The small molecule below binds the protein below.
Small molecule (SMILES): C[C@@H]1N[C@H](CNC(=O)c2cc3ccccc3o2)[C@@H](O)[C@H](O)[C@@H]1O

Sequence of chain 1.A:
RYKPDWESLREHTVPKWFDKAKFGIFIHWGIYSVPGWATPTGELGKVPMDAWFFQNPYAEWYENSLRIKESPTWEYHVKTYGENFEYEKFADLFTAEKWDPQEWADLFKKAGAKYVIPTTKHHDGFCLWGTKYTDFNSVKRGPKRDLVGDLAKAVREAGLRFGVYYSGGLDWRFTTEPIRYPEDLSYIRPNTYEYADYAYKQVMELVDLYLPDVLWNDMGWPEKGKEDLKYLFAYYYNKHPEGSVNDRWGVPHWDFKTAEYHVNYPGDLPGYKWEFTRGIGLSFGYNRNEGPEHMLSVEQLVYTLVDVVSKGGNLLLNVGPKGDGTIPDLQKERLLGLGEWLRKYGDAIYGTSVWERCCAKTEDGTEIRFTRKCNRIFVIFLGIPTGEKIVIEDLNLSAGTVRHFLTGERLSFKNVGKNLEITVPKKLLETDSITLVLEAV

Binding-site contacts:
Ligand atom NAM contacts residue ARG254 of chain 1.A at 3.5 Å (salt-bridge).
Ligand atom OAE contacts residue HIS128 of chain 1.A at 2.9 Å.
Ligand atom CAR contacts residue ARG254 of chain 1.A at 3.3 Å.
Ligand atom CAF contacts residue THR264 of chain 1.A at 3.5 Å.
Ligand atom CAQ contacts residue ARG254 of chain 1.A at 3.3 Å.
Ligand atom CAH contacts residue ARG254 of chain 1.A at 3.5 Å.
Ligand atom OAC contacts residue HIS34 of chain 1.A at 2.7 Å (h-bond).
Ligand atom OAC contacts residue ASP224 of chain 1.A at 3.2 Å (salt-bridge).
Ligand atom CAF contacts residue VAL269 of chain 1.A at 3.6 Å (hydrophobic).
Ligand atom CAP contacts residue ARG254 of chain 1.A at 3.2 Å.
Ligand atom OAE contacts residue TRP67 of chain 1.A at 3.2 Å (h-bond).
Ligand atom OAC contacts residue TYR171 of chain 1.A at 3.3 Å (h-bond).
Ligand atom CAV contacts residue ASP224 of chain 1.A at 3.3 Å.
Ligand atom CAW contacts residue GLU66 of chain 1.A at 3.3 Å.
Ligand atom NAL contacts residue ARG254 of chain 1.A at 3.2 Å (salt-bridge).
Ligand atom NAM contacts residue GLU266 of chain 1.A at 3.0 Å (salt-bridge).
Ligand atom CAT contacts residue GLU266 of chain 1.A at 3.3 Å.
Ligand atom OAN contacts residue ARG254 of chain 1.A at 3.4 Å.
Ligand atom CAJ contacts residue ARG254 of chain 1.A at 3.6 Å.
Ligand atom CAU contacts residue HIS34 of chain 1.A at 3.3 Å.
Ligand atom OAE contacts residue GLU66 of chain 1.A at 2.7 Å (salt-bridge).
Ligand atom CAO contacts residue ARG254 of chain 1.A at 3.2 Å.
Ligand atom CAG contacts residue ASN270 of chain 1.A at 2.9 Å.
Ligand atom CAF contacts residue ASN270 of chain 1.A at 2.9 Å.
Ligand atom CAV contacts residue HIS129 of chain 1.A at 3.3 Å.
Ligand atom CAH contacts residue GLU266 of chain 1.A at 3.5 Å.
Ligand atom CAJ contacts residue GLU266 of chain 1.A at 3.3 Å.
Ligand atom CAK contacts residue ASP224 of chain 1.A at 3.1 Å.
Ligand atom OAC contacts residue HIS128 of chain 1.A at 2.9 Å (h-bond).
Ligand atom CAG contacts residue THR264 of chain 1.A at 3.2 Å.
Ligand atom OAD contacts residue HIS129 of chain 1.A at 2.7 Å (h-bond).
Ligand atom CAO contacts residue ASP224 of chain 1.A at 3.4 Å.
Ligand atom NAL contacts residue GLU266 of chain 1.A at 3.1 Å (salt-bridge).
Ligand atom OAD contacts residue TRP67 of chain 1.A at 2.9 Å (h-bond).
Ligand atom NAL contacts residue ASP224 of chain 1.A at 3.5 Å (salt-bridge).
Ligand atom CAT contacts residue ASP224 of chain 1.A at 3.1 Å.
Ligand atom OAB contacts residue ASP224 of chain 1.A at 3.1 Å (salt-bridge).
Ligand atom CAS contacts residue GLU266 of chain 1.A at 3.4 Å.
Ligand atom NAM contacts residue ASP224 of chain 1.A at 2.6 Å (salt-bridge).
Ligand atom OAB contacts residue MET225 of chain 1.A at 3.5 Å (h-bond).